A small-molecule ligand and the protein it binds are described below.
Small molecule (SMILES): CN[C@@H]1C[C@H]2O[C@@](C)([C@@H]1OC)n1c3ccccc3c3c4c(c5c6ccccc6n2c5c31)C(=O)NC4

Sequence of chain 1.A:
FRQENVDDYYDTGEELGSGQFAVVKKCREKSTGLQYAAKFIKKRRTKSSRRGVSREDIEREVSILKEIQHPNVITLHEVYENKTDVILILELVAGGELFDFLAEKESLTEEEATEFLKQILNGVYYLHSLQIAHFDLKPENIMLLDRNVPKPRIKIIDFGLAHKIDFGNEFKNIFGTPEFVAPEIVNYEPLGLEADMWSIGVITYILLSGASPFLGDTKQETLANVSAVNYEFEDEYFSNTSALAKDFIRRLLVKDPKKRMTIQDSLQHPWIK

Binding-site contacts:
Ligand atom C4 contacts residue VAL96 of chain 1.A at 3.9 Å (hydrophobic).
Ligand atom C8 contacts residue ALA40 of chain 1.A at 3.6 Å (hydrophobic).
Ligand atom C12 contacts residue VAL27 of chain 1.A at 3.9 Å (hydrophobic).
Ligand atom C2 contacts residue LEU19 of chain 1.A at 3.8 Å (hydrophobic).
Ligand atom C23 contacts residue GLU143 of chain 1.A at 3.5 Å.
Ligand atom N1 contacts residue GLU94 of chain 1.A at 2.9 Å (salt-bridge).
Ligand atom N2 contacts residue VAL27 of chain 1.A at 3.8 Å.
Ligand atom C18 contacts residue VAL27 of chain 1.A at 3.7 Å (hydrophobic).
Ligand atom C25 contacts residue LEU19 of chain 1.A at 3.2 Å (hydrophobic).
Ligand atom C27 contacts residue ASN144 of chain 1.A at 3.3 Å.
Ligand atom C27 contacts residue ILE160 of chain 1.A at 3.8 Å (hydrophobic).
Ligand atom C25 contacts residue GLY20 of chain 1.A at 3.7 Å.
Ligand atom C1 contacts residue LEU19 of chain 1.A at 3.5 Å (hydrophobic).
Ligand atom C3 contacts residue MET146 of chain 1.A at 3.9 Å (hydrophobic).
Ligand atom C17 contacts residue VAL27 of chain 1.A at 3.6 Å (hydrophobic).
Ligand atom N4 contacts residue GLU143 of chain 1.A at 2.8 Å (salt-bridge).
Ligand atom C9 contacts residue ALA40 of chain 1.A at 3.7 Å (hydrophobic).
Ligand atom C22 contacts residue GLU143 of chain 1.A at 3.5 Å.
Ligand atom C20 contacts residue LEU19 of chain 1.A at 3.8 Å (hydrophobic).
Ligand atom C14 contacts residue ASP161 of chain 1.A at 3.3 Å.
Ligand atom C15 contacts residue ASP161 of chain 1.A at 3.2 Å.
Ligand atom C19 contacts residue VAL27 of chain 1.A at 3.9 Å (hydrophobic).
Ligand atom C4 contacts residue LEU19 of chain 1.A at 3.9 Å (hydrophobic).
Ligand atom C15 contacts residue LYS42 of chain 1.A at 3.5 Å.
Ligand atom C8 contacts residue GLU94 of chain 1.A at 3.9 Å.
Ligand atom C9 contacts residue GLU94 of chain 1.A at 3.8 Å.
Ligand atom O4 contacts residue GLY20 of chain 1.A at 3.4 Å.
Ligand atom C27 contacts residue GLU143 of chain 1.A at 3.4 Å.
Ligand atom C14 contacts residue LYS42 of chain 1.A at 3.5 Å.
Ligand atom C8 contacts residue VAL96 of chain 1.A at 3.6 Å (hydrophobic).
Ligand atom C13 contacts residue LEU93 of chain 1.A at 3.6 Å (hydrophobic).
Ligand atom C3 contacts residue LEU19 of chain 1.A at 3.6 Å (hydrophobic).
Ligand atom O5 contacts residue VAL96 of chain 1.A at 2.7 Å (h-bond).
Ligand atom C28 contacts residue GLU143 of chain 1.A at 3.4 Å.
Ligand atom O5 contacts residue LEU95 of chain 1.A at 3.2 Å.
Ligand atom O6 contacts residue ILE160 of chain 1.A at 3.8 Å.
Ligand atom O4 contacts residue VAL27 of chain 1.A at 3.4 Å.
Ligand atom N1 contacts residue ALA40 of chain 1.A at 3.3 Å.
Ligand atom C14 contacts residue ILE160 of chain 1.A at 3.8 Å (hydrophobic).
Ligand atom C13 contacts residue ILE160 of chain 1.A at 3.5 Å (hydrophobic).